Binding-site contacts:
Ligand atom CE1 contacts residue PHE496 of chain 5.PA at 3.6 Å (hydrophobic).
Ligand atom C contacts residue ARG442 of chain 5.PA at 4.4 Å.
Ligand atom CG contacts residue GLY495 of chain 5.PA at 4.4 Å.
Ligand atom CE2 contacts residue PRO438 of chain 5.PA at 3.7 Å (hydrophobic).
Ligand atom C contacts residue ASN492 of chain 5.PA at 4.0 Å.
Ligand atom O contacts residue PRO438 of chain 5.PA at 4.0 Å.
Ligand atom CD1 contacts residue PRO438 of chain 5.PA at 4.4 Å (hydrophobic).
Ligand atom CG contacts residue ASN492 of chain 5.PA at 4.3 Å.
Ligand atom CE1 contacts residue ILE434 of chain 5.PA at 3.9 Å (hydrophobic).
Ligand atom CB contacts residue PHE496 of chain 5.PA at 3.9 Å (hydrophobic).
Ligand atom CD2 contacts residue ARG442 of chain 5.PA at 3.5 Å.
Ligand atom CD1 contacts residue ASN492 of chain 5.PA at 3.9 Å.
Ligand atom CB contacts residue ASN492 of chain 5.PA at 3.8 Å.
Ligand atom CD1 contacts residue ILE434 of chain 5.PA at 4.1 Å (hydrophobic).
Ligand atom CZ contacts residue PRO438 of chain 5.PA at 3.4 Å (hydrophobic).
Ligand atom CD1 contacts residue PHE496 of chain 5.PA at 3.7 Å (hydrophobic).
Ligand atom N contacts residue SER491 of chain 5.PA at 4.1 Å.
Ligand atom O contacts residue ARG442 of chain 5.PA at 4.3 Å.
Ligand atom CA contacts residue ASN492 of chain 5.PA at 3.3 Å.
Ligand atom CE2 contacts residue ARG442 of chain 5.PA at 3.6 Å.
Ligand atom CA contacts residue ARG442 of chain 5.PA at 3.6 Å.
Ligand atom O contacts residue ASN492 of chain 5.PA at 4.2 Å.
Ligand atom N contacts residue ARG442 of chain 5.PA at 4.2 Å.
Ligand atom CG contacts residue PHE496 of chain 5.PA at 4.0 Å (hydrophobic).
Ligand atom CZ contacts residue PHE496 of chain 5.PA at 3.9 Å (hydrophobic).
Ligand atom CE1 contacts residue PRO438 of chain 5.PA at 3.8 Å (hydrophobic).
Ligand atom N contacts residue ASN492 of chain 5.PA at 3.3 Å (h-bond).
Ligand atom CB contacts residue GLY495 of chain 5.PA at 3.9 Å.
Ligand atom CD2 contacts residue PRO438 of chain 5.PA at 4.4 Å (hydrophobic).

This small molecule binds to this protein.
Small molecule (SMILES): N[C@@H](Cc1ccccc1)C(=O)NCC=O

Sequence of chain 5.PA:
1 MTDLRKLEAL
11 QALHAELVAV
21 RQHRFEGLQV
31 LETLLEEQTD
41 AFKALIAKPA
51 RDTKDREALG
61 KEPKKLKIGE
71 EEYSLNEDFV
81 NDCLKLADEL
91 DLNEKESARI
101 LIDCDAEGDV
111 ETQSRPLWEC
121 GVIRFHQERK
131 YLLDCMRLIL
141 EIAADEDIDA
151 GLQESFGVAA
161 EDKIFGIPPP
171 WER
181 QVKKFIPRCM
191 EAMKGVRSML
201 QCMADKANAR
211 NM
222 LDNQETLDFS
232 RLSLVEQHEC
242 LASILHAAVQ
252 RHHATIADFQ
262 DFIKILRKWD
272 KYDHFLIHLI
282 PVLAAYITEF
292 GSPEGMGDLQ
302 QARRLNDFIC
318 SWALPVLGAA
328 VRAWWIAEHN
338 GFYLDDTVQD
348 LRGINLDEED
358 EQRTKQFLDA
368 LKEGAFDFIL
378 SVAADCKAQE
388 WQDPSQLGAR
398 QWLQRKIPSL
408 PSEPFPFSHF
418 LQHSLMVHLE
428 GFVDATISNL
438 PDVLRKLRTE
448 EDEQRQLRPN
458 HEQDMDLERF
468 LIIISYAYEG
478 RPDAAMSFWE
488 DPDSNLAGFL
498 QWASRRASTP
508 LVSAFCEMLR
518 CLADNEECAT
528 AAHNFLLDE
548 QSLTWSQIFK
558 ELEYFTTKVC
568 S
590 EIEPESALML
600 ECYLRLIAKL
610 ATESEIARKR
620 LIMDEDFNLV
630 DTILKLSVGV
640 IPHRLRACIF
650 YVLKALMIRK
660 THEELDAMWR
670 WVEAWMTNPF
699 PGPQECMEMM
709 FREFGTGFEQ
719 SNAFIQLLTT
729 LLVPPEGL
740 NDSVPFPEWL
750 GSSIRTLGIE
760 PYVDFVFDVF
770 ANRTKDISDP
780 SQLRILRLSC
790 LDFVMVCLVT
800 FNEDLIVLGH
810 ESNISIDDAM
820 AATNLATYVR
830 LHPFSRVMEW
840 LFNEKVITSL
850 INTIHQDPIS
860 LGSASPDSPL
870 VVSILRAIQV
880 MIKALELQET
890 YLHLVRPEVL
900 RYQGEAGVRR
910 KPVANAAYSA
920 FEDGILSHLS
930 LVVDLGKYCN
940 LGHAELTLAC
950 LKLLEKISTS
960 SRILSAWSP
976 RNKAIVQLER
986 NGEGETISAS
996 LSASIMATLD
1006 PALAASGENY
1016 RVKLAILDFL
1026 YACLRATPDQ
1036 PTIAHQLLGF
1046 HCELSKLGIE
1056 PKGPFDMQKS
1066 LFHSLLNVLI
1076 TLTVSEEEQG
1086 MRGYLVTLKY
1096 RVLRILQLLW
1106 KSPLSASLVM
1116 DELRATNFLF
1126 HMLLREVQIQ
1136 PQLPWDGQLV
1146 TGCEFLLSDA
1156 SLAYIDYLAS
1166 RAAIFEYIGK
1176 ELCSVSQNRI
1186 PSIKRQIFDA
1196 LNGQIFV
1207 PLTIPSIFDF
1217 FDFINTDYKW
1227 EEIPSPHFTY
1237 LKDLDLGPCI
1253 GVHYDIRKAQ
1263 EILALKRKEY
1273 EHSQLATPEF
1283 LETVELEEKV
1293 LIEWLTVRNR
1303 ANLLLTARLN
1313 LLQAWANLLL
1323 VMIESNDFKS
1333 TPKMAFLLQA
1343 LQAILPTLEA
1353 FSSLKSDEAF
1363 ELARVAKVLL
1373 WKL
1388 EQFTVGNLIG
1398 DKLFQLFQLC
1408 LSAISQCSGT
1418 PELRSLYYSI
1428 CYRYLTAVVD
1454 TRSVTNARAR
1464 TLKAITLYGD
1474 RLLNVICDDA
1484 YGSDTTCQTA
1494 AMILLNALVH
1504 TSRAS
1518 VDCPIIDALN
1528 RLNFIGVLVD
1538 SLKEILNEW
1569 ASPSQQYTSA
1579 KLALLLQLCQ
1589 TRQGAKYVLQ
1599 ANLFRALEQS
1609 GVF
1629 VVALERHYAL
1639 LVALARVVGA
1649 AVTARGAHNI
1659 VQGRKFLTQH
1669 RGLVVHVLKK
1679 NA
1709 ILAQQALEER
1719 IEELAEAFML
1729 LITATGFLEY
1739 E